Sequence of chain 1.B:
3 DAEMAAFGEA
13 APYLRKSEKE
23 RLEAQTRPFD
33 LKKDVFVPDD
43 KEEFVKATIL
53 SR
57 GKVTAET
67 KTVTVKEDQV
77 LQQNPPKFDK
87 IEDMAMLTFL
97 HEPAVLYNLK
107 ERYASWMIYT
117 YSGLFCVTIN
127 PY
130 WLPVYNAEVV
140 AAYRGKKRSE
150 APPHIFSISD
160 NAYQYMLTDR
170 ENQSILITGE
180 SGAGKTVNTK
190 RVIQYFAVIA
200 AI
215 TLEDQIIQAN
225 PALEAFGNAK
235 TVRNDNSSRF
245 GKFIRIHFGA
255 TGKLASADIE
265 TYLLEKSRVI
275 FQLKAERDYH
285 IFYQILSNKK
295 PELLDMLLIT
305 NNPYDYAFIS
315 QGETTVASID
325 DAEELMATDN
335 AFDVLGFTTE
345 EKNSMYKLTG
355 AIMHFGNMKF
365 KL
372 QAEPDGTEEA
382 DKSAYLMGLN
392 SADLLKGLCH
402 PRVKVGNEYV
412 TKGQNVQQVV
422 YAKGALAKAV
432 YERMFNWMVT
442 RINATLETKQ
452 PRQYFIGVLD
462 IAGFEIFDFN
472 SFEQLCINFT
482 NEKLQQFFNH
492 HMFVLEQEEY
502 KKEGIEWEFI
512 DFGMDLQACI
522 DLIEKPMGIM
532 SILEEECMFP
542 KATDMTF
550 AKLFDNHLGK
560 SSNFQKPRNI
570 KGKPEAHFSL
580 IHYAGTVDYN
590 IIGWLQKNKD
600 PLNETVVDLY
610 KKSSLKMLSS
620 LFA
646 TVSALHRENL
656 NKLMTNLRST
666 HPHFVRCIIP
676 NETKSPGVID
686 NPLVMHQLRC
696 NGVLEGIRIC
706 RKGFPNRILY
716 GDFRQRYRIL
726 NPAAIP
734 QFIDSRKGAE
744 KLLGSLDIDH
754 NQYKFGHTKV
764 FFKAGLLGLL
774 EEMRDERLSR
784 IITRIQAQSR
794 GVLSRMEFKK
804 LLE

Binding-site contacts:
Ligand atom C23 contacts residue ARG712 of chain 1.B at 3.6 Å.
Ligand atom O02 contacts residue LYS146 of chain 1.B at 3.9 Å.
Ligand atom C20 contacts residue ASP168 of chain 1.B at 3.5 Å.
Ligand atom C16 contacts residue ARG712 of chain 1.B at 3.1 Å.
Ligand atom C24 contacts residue PRO710 of chain 1.B at 3.2 Å (hydrophobic).
Ligand atom N18 contacts residue TYR164 of chain 1.B at 3.6 Å.
Ligand atom C12 contacts residue LEU770 of chain 1.B at 3.7 Å (hydrophobic).
Ligand atom N18 contacts residue ASP168 of chain 1.B at 2.8 Å (salt-bridge).
Ligand atom C11 contacts residue TYR722 of chain 1.B at 3.6 Å (hydrophobic).
Ligand atom C22 contacts residue ARG712 of chain 1.B at 3.9 Å.
Ligand atom C28 contacts residue TYR164 of chain 1.B at 3.8 Å (hydrophobic).
Ligand atom C07 contacts residue GLU774 of chain 1.B at 3.9 Å.
Ligand atom C19 contacts residue ASP168 of chain 1.B at 3.6 Å.
Ligand atom C16 contacts residue TYR164 of chain 1.B at 3.3 Å (hydrophobic).
Ligand atom C14 contacts residue ASP168 of chain 1.B at 3.7 Å.
Ligand atom C25 contacts residue PRO710 of chain 1.B at 3.4 Å (hydrophobic).
Ligand atom C10 contacts residue THR167 of chain 1.B at 3.8 Å.
Ligand atom F27 contacts residue ASP168 of chain 1.B at 3.5 Å.
Ligand atom O17 contacts residue ASN711 of chain 1.B at 2.8 Å (h-bond).
Ligand atom N15 contacts residue ASP168 of chain 1.B at 3.0 Å (salt-bridge).
Ligand atom C24 contacts residue ARG712 of chain 1.B at 3.7 Å.
Ligand atom C06 contacts residue LYS146 of chain 1.B at 3.7 Å.
Ligand atom C09 contacts residue THR167 of chain 1.B at 3.9 Å.
Ligand atom C13 contacts residue ARG712 of chain 1.B at 3.7 Å.
Ligand atom N15 contacts residue TYR164 of chain 1.B at 3.7 Å.
Ligand atom N21 contacts residue HIS666 of chain 1.B at 3.8 Å.
Ligand atom F27 contacts residue TYR164 of chain 1.B at 3.1 Å.
Ligand atom N15 contacts residue ARG712 of chain 1.B at 3.3 Å (salt-bridge).
Ligand atom F27 contacts residue THR167 of chain 1.B at 3.6 Å.
Ligand atom C20 contacts residue HIS666 of chain 1.B at 3.8 Å.
Ligand atom C11 contacts residue ARG721 of chain 1.B at 3.8 Å.
Ligand atom C26 contacts residue THR167 of chain 1.B at 3.7 Å.
Ligand atom C12 contacts residue TYR722 of chain 1.B at 3.6 Å (hydrophobic).
Ligand atom O17 contacts residue ARG712 of chain 1.B at 3.3 Å (salt-bridge).
Ligand atom C22 contacts residue HIS666 of chain 1.B at 3.8 Å.
Ligand atom O04 contacts residue ARG147 of chain 1.B at 3.6 Å.
Ligand atom O17 contacts residue TYR164 of chain 1.B at 3.5 Å.
Ligand atom N18 contacts residue ARG712 of chain 1.B at 3.5 Å (salt-bridge).
Ligand atom C16 contacts residue ASP168 of chain 1.B at 3.6 Å.
Ligand atom C20 contacts residue GOL1 of chain 1.T at 3.4 Å.

This protein binds this small molecule.
Small molecule (SMILES): COC(=O)N1CCN(Cc2cccc(NC(=O)Nc3ccc(C)nc3)c2F)CC1